Binding-site contacts:
Ligand atom O01 contacts residue LEU171 of chain 1.A at 4.0 Å.
Ligand atom C05 contacts residue LEU171 of chain 6.A at 3.9 Å (hydrophobic).
Ligand atom O09 contacts residue VAL128 of chain 6.A at 3.5 Å.
Ligand atom C06 contacts residue ILE130 of chain 6.A at 4.1 Å (hydrophobic).
Ligand atom C04 contacts residue ALA167 of chain 6.A at 4.0 Å (hydrophobic).
Ligand atom O03 contacts residue 98T1 of chain 6.B at 0.3 Å.
Ligand atom C02 contacts residue LEU171 of chain 1.A at 4.3 Å (hydrophobic).
Ligand atom C07 contacts residue 98T1 of chain 6.B at 0.5 Å.
Ligand atom C08 contacts residue ILE130 of chain 1.A at 3.9 Å (hydrophobic).
Ligand atom C05 contacts residue 98T1 of chain 6.B at 0.5 Å.
Ligand atom C10 contacts residue 98T1 of chain 6.B at 0.5 Å.
Ligand atom C04 contacts residue LEU137 of chain 6.A at 4.3 Å (hydrophobic).
Ligand atom C06 contacts residue VAL128 of chain 1.A at 4.0 Å (hydrophobic).
Ligand atom C08 contacts residue VAL128 of chain 6.A at 3.9 Å (hydrophobic).
Ligand atom O01 contacts residue ARG176 of chain 1.A at 4.3 Å.
Ligand atom I11 contacts residue 98T1 of chain 6.B at 0.3 Å.
Ligand atom C08 contacts residue 98T1 of chain 6.B at 0.5 Å.
Ligand atom C12 contacts residue LEU171 of chain 1.A at 3.6 Å (hydrophobic).
Ligand atom C07 contacts residue VAL128 of chain 1.A at 4.3 Å (hydrophobic).
Ligand atom C12 contacts residue 98T1 of chain 6.B at 0.5 Å.
Ligand atom O01 contacts residue LEU171 of chain 6.A at 3.9 Å.
Ligand atom C05 contacts residue LEU171 of chain 1.A at 4.1 Å (hydrophobic).
Ligand atom C02 contacts residue LEU171 of chain 6.A at 4.0 Å (hydrophobic).
Ligand atom O03 contacts residue ARG176 of chain 1.A at 4.2 Å.
Ligand atom C04 contacts residue 98T1 of chain 6.B at 1.7 Å.
Ligand atom I11 contacts residue VAL128 of chain 6.A at 4.0 Å.
Ligand atom O01 contacts residue 98T1 of chain 6.B at 2.2 Å.
Ligand atom C04 contacts residue ARG176 of chain 1.A at 3.4 Å.
Ligand atom O09 contacts residue 98T1 of chain 6.B at 1.6 Å.
Ligand atom C07 contacts residue ILE130 of chain 6.A at 4.0 Å (hydrophobic).
Ligand atom C10 contacts residue VAL128 of chain 6.A at 4.3 Å (hydrophobic).
Ligand atom C07 contacts residue ILE130 of chain 1.A at 4.3 Å (hydrophobic).
Ligand atom O09 contacts residue ASP134 of chain 1.A at 3.9 Å.
Ligand atom C04 contacts residue ALA135 of chain 6.A at 4.2 Å (hydrophobic).
Ligand atom C02 contacts residue 98T1 of chain 6.B at 1.2 Å.
Ligand atom O09 contacts residue ILE130 of chain 1.A at 3.2 Å.
Ligand atom C06 contacts residue 98T1 of chain 6.B at 0.5 Å.
Ligand atom C10 contacts residue LEU171 of chain 1.A at 4.1 Å (hydrophobic).
Ligand atom O03 contacts residue VAL128 of chain 1.A at 4.1 Å.
Ligand atom C12 contacts residue LEU171 of chain 6.A at 3.8 Å (hydrophobic).

Sequence of chain 6.A:
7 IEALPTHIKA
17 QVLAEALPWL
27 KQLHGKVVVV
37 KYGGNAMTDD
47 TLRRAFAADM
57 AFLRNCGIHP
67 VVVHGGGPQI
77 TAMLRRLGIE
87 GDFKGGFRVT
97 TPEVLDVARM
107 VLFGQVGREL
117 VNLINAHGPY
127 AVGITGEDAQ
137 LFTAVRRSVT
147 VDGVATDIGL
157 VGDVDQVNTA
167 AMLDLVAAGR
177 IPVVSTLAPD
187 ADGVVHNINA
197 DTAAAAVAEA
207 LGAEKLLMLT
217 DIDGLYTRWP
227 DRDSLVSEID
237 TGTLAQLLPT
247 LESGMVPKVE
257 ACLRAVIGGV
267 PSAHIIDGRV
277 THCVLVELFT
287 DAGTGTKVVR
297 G

Sequence of chain 1.A:
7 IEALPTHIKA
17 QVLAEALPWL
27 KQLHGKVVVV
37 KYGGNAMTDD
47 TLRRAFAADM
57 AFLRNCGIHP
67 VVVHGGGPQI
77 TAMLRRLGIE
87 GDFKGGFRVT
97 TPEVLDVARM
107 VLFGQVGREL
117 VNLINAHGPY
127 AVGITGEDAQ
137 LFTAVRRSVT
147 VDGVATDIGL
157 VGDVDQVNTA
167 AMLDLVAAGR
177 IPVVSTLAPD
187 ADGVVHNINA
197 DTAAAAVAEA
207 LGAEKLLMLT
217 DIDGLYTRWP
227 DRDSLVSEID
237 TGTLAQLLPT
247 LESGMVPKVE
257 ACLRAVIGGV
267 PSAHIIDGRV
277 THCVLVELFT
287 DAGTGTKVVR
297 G

A protein and the small-molecule ligand that binds it are described below.
Small molecule (SMILES): COC(=O)c1ccc(O)c(I)c1